This protein binds this small molecule.
Small molecule (SMILES): N#C[C@@H]1CNCN1

Binding-site contacts:
Ligand atom N05 contacts residue GLN30 of chain 1.A at 3.5 Å (h-bond).
Ligand atom C02 contacts residue GLN30 of chain 1.A at 4.0 Å.
Ligand atom C03 contacts residue GLN30 of chain 1.A at 4.4 Å.
Ligand atom N01 contacts residue GLN30 of chain 1.A at 3.7 Å.
Ligand atom N07 contacts residue TRP29 of chain 1.A at 3.4 Å.
Ligand atom C06 contacts residue LU81 of chain 1.K at 4.1 Å.
Ligand atom C02 contacts residue TRP29 of chain 1.A at 4.0 Å (hydrophobic).
Ligand atom N07 contacts residue GLN30 of chain 1.A at 3.7 Å.
Ligand atom C03 contacts residue TRP29 of chain 1.A at 4.2 Å (hydrophobic).
Ligand atom C02 contacts residue LU81 of chain 1.K at 4.4 Å.
Ligand atom C06 contacts residue GLN30 of chain 1.A at 3.4 Å.
Ligand atom C06 contacts residue GLU32 of chain 1.A at 4.4 Å.
Ligand atom C03 contacts residue LU81 of chain 1.K at 3.4 Å.
Ligand atom N01 contacts residue TRP29 of chain 1.A at 3.8 Å.
Ligand atom N07 contacts residue LU81 of chain 1.K at 3.4 Å.

Sequence of chain 1.A:
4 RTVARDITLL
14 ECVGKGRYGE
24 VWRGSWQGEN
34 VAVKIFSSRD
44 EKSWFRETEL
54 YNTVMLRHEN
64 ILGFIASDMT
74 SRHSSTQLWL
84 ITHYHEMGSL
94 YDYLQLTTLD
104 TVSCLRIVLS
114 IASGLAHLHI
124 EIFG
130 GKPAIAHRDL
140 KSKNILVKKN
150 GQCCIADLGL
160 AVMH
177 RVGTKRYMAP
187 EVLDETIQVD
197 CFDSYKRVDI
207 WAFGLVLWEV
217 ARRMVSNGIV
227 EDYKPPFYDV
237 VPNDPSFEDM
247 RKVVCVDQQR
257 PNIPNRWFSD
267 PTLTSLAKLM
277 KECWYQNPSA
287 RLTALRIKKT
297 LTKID